This protein binds this small molecule.
Small molecule (SMILES): CC(=O)N[C@@H]1[C@@H](O)[C@H](O)[C@@H](CO)O[C@H]1O

Sequence of chain 1.J:
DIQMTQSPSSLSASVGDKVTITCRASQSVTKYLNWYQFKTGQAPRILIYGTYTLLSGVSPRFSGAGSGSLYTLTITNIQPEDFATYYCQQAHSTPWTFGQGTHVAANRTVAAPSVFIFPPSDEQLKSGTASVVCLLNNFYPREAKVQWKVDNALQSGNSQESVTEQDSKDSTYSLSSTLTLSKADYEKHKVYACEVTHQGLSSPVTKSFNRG

Binding-site contacts:
Ligand atom C8 contacts residue ASN107 of chain 1.J at 3.9 Å.
Ligand atom C4 contacts residue ASN107 of chain 1.J at 4.4 Å.
Ligand atom C2 contacts residue ASN107 of chain 1.J at 2.8 Å.
Ligand atom O7 contacts residue SER12 of chain 1.J at 3.2 Å (h-bond).
Ligand atom C8 contacts residue SER12 of chain 1.J at 3.8 Å.
Ligand atom O5 contacts residue SER14 of chain 1.J at 4.0 Å.
Ligand atom C7 contacts residue ASN107 of chain 1.J at 3.3 Å.
Ligand atom O5 contacts residue ASN107 of chain 1.J at 2.4 Å (h-bond).
Ligand atom C1 contacts residue ASN107 of chain 1.J at 1.4 Å.
Ligand atom C8 contacts residue TYR140 of chain 1.J at 4.0 Å (hydrophobic).
Ligand atom C7 contacts residue SER12 of chain 1.J at 3.8 Å.
Ligand atom N2 contacts residue ASN107 of chain 1.J at 3.3 Å (h-bond).
Ligand atom C5 contacts residue ASN107 of chain 1.J at 3.6 Å.
Ligand atom C3 contacts residue ASN107 of chain 1.J at 4.0 Å.
Ligand atom C1 contacts residue SER14 of chain 1.J at 4.3 Å.
Ligand atom O7 contacts residue ASN107 of chain 1.J at 3.0 Å (h-bond).